Binding-site contacts:
Ligand atom N contacts residue ASP369 of chain 1.A at 2.9 Å (salt-bridge).
Ligand atom CB contacts residue NAD1 of chain 1.H at 3.6 Å.
Ligand atom ND1 contacts residue HIS428 of chain 1.B at 3.3 Å (h-bond).
Ligand atom O contacts residue SER245 of chain 1.A at 2.6 Å (h-bond).
Ligand atom N contacts residue HIS270 of chain 1.A at 3.0 Å (h-bond).
Ligand atom O contacts residue GLU335 of chain 1.A at 2.6 Å (salt-bridge).
Ligand atom N contacts residue ZN1 of chain 1.K at 2.1 Å.
Ligand atom CE1 contacts residue HIS270 of chain 1.A at 3.4 Å.
Ligand atom CA contacts residue SER245 of chain 1.A at 3.4 Å.
Ligand atom OXT contacts residue GLU335 of chain 1.A at 3.2 Å (salt-bridge).
Ligand atom CB contacts residue ASP369 of chain 1.A at 3.6 Å.
Ligand atom N contacts residue GLN267 of chain 1.A at 2.6 Å (h-bond).
Ligand atom CE1 contacts residue TYR370 of chain 1.A at 3.5 Å (hydrophobic).
Ligand atom CD2 contacts residue HIS376 of chain 1.A at 3.3 Å.
Ligand atom O contacts residue HIS336 of chain 1.A at 3.5 Å.
Ligand atom ND1 contacts residue HIS270 of chain 1.A at 3.2 Å (h-bond).
Ligand atom N contacts residue GLU365 of chain 1.A at 3.2 Å (salt-bridge).
Ligand atom N contacts residue SER245 of chain 1.A at 3.6 Å.
Ligand atom CE1 contacts residue GLU423 of chain 1.B at 3.5 Å.
Ligand atom C contacts residue NAD1 of chain 1.H at 3.1 Å.
Ligand atom CA contacts residue NAD1 of chain 1.H at 3.5 Å.
Ligand atom C contacts residue HIS336 of chain 1.A at 3.3 Å.
Ligand atom CE1 contacts residue ZN1 of chain 1.K at 3.0 Å.
Ligand atom ND1 contacts residue ZN1 of chain 1.K at 2.1 Å.
Ligand atom C contacts residue GLU335 of chain 1.A at 3.3 Å.
Ligand atom NE2 contacts residue GLU423 of chain 1.B at 2.9 Å (salt-bridge).
Ligand atom CD2 contacts residue SER144 of chain 1.A at 3.5 Å.
Ligand atom CE1 contacts residue HIS428 of chain 1.B at 3.4 Å.
Ligand atom CG contacts residue ZN1 of chain 1.K at 3.1 Å.
Ligand atom OXT contacts residue HIS336 of chain 1.A at 3.0 Å (h-bond).
Ligand atom C contacts residue SER245 of chain 1.A at 3.4 Å.
Ligand atom CB contacts residue HIS376 of chain 1.A at 3.4 Å.
Ligand atom CB contacts residue ZN1 of chain 1.K at 3.4 Å.
Ligand atom CA contacts residue ZN1 of chain 1.K at 3.1 Å.
Ligand atom CA contacts residue HIS270 of chain 1.A at 3.5 Å.
Ligand atom OXT contacts residue HIS376 of chain 1.A at 2.8 Å (h-bond).
Ligand atom NE2 contacts residue LEU142 of chain 1.A at 3.7 Å.
Ligand atom ND1 contacts residue ASP369 of chain 1.A at 2.8 Å (salt-bridge).
Ligand atom NE2 contacts residue SER144 of chain 1.A at 3.5 Å (h-bond).
Ligand atom O contacts residue NAD1 of chain 1.H at 2.9 Å.

The small molecule below binds the protein below.
Small molecule (SMILES): N[C@@H](Cc1c[nH]c[nH+]1)C(=O)O

Sequence of chain 1.A:
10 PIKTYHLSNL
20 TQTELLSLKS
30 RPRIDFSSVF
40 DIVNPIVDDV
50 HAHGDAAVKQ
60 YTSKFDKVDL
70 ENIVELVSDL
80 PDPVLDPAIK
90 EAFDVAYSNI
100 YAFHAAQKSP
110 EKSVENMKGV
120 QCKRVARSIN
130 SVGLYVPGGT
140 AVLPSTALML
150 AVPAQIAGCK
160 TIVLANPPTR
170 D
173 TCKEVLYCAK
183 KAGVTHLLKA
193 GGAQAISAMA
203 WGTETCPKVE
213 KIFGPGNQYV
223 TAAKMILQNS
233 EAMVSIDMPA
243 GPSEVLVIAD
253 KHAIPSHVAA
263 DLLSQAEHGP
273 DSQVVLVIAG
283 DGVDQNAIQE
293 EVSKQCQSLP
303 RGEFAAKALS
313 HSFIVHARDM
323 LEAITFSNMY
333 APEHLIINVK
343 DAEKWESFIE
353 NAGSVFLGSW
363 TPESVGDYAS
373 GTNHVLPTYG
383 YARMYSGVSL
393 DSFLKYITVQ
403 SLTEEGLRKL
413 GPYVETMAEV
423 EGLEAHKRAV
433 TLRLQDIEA

Sequence of chain 1.B:
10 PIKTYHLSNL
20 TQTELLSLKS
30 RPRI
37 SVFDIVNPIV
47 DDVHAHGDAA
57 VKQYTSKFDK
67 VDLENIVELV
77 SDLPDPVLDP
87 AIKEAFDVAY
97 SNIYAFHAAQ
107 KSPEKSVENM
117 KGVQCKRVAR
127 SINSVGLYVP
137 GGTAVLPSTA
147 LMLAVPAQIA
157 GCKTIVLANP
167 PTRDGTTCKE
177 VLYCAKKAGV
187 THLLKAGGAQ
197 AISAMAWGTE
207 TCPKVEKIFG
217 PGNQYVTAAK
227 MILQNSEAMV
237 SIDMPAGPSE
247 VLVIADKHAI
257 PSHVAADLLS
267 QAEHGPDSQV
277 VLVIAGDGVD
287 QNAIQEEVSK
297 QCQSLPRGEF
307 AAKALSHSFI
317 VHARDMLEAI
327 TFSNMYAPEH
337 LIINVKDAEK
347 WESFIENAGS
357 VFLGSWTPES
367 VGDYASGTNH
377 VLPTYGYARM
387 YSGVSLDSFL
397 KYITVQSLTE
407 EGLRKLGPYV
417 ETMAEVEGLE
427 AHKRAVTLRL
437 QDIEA